The protein below binds the small molecule below.
Small molecule (SMILES): CC(C)C[C@H](NC(=O)[C@@H](N)Cc1ccccc1)C(=O)N[C@@H](CCCCN)C(=O)N[C@@H](CCC(=O)O)C(=O)N1C=CC[C@H]1C(=O)N[C@H](C(=O)N[C@@H](CC1=NC=NC1)C(=O)NCC(=O)N[C@H](C(=O)O)C(C)C)C(C)C

Sequence of chain 1.A:
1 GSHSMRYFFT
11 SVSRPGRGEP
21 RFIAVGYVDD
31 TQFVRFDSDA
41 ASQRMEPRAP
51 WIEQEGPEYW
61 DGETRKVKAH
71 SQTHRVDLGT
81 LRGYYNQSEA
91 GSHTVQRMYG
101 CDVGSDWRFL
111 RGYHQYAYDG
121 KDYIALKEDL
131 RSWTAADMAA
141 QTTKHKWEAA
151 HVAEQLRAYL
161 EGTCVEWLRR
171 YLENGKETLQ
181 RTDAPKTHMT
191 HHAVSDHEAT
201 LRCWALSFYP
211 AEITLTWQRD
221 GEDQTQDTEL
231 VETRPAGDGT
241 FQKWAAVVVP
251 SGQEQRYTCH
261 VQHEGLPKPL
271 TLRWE

Binding-site contacts:
Ligand atom CD2 contacts residue THR163 of chain 1.A at 3.4 Å.
Ligand atom CG contacts residue TRP167 of chain 1.A at 3.4 Å (hydrophobic).
Ligand atom CD1 contacts residue TRP167 of chain 1.A at 3.2 Å (hydrophobic).
Ligand atom CG1 contacts residue ARG97 of chain 1.A at 3.3 Å.
Ligand atom C contacts residue LYS66 of chain 1.A at 3.4 Å.
Ligand atom N contacts residue GLU63 of chain 1.A at 2.8 Å (salt-bridge).
Ligand atom CG1 contacts residue TYR116 of chain 1.A at 3.4 Å (hydrophobic).
Ligand atom O contacts residue TRP147 of chain 1.A at 2.8 Å (h-bond).
Ligand atom N contacts residue TYR171 of chain 1.A at 2.5 Å (h-bond).
Ligand atom CE1 contacts residue GLU63 of chain 1.A at 3.5 Å.
Ligand atom N contacts residue TYR99 of chain 1.A at 3.2 Å (h-bond).
Ligand atom CB contacts residue THR143 of chain 1.A at 3.3 Å.
Ligand atom CB contacts residue LYS66 of chain 1.A at 3.5 Å.
Ligand atom N contacts residue ASP77 of chain 1.A at 2.9 Å (salt-bridge).
Ligand atom OXT contacts residue TYR84 of chain 1.A at 2.6 Å (h-bond).
Ligand atom CG2 contacts residue ASP77 of chain 1.A at 3.3 Å.
Ligand atom O contacts residue TYR159 of chain 1.A at 2.7 Å (h-bond).
Ligand atom NZ contacts residue LEU156 of chain 1.A at 3.1 Å.
Ligand atom O contacts residue HIS70 of chain 1.A at 2.9 Å.
Ligand atom CG contacts residue GLU63 of chain 1.A at 3.4 Å.
Ligand atom O contacts residue LYS66 of chain 1.A at 2.6 Å (salt-bridge).
Ligand atom CE1 contacts residue TRP167 of chain 1.A at 3.4 Å (hydrophobic).
Ligand atom CG contacts residue GLN155 of chain 1.A at 3.4 Å.
Ligand atom CB contacts residue TRP167 of chain 1.A at 3.5 Å (hydrophobic).
Ligand atom O contacts residue LYS146 of chain 1.A at 3.2 Å (salt-bridge).
Ligand atom CZ contacts residue LYS66 of chain 1.A at 3.4 Å.
Ligand atom CD2 contacts residue TYR99 of chain 1.A at 3.3 Å (hydrophobic).
Ligand atom N contacts residue TYR7 of chain 1.A at 2.8 Å (h-bond).
Ligand atom CD1 contacts residue VAL67 of chain 1.A at 3.4 Å (hydrophobic).
Ligand atom CA contacts residue TYR171 of chain 1.A at 3.4 Å (hydrophobic).
Ligand atom CA contacts residue GLU63 of chain 1.A at 3.3 Å.
Ligand atom OXT contacts residue THR143 of chain 1.A at 2.6 Å (h-bond).
Ligand atom CD1 contacts residue GLU63 of chain 1.A at 2.9 Å.
Ligand atom CE2 contacts residue LYS66 of chain 1.A at 3.4 Å.
Ligand atom CD contacts residue LEU156 of chain 1.A at 3.5 Å (hydrophobic).
Ligand atom CD1 contacts residue MET45 of chain 1.A at 3.3 Å (hydrophobic).
Ligand atom C contacts residue THR143 of chain 1.A at 3.5 Å.
Ligand atom CD contacts residue GLN155 of chain 1.A at 3.2 Å.
Ligand atom CA contacts residue ASP77 of chain 1.A at 3.3 Å.
Ligand atom CG2 contacts residue HIS70 of chain 1.A at 3.0 Å.